The protein below binds the small molecule below.
Small molecule (SMILES): CC(=O)N[C@@H]1[C@@H](O)[C@H](O)[C@@H](CO)O[C@H]1O

Binding-site contacts:
Ligand atom C8 contacts residue ASN165 of chain 1.B at 4.4 Å.
Ligand atom O6 contacts residue ASN165 of chain 1.B at 4.1 Å.
Ligand atom C1 contacts residue ASN165 of chain 1.B at 1.4 Å.
Ligand atom N2 contacts residue ASN165 of chain 1.B at 2.9 Å (h-bond).
Ligand atom O5 contacts residue GLU132 of chain 1.B at 4.0 Å.
Ligand atom C6 contacts residue ASN164 of chain 1.B at 3.9 Å.
Ligand atom C1 contacts residue GLU132 of chain 1.B at 3.3 Å.
Ligand atom C5 contacts residue ASN165 of chain 1.B at 3.7 Å.
Ligand atom O5 contacts residue ASN164 of chain 1.B at 4.0 Å.
Ligand atom O7 contacts residue ASN165 of chain 1.B at 3.2 Å (h-bond).
Ligand atom C2 contacts residue ASN165 of chain 1.B at 2.5 Å.
Ligand atom C7 contacts residue ASN165 of chain 1.B at 3.2 Å.
Ligand atom C3 contacts residue ASN165 of chain 1.B at 3.8 Å.
Ligand atom C4 contacts residue ASN165 of chain 1.B at 4.3 Å.
Ligand atom O6 contacts residue ASN164 of chain 1.B at 3.0 Å (h-bond).
Ligand atom O5 contacts residue ASN165 of chain 1.B at 2.4 Å (h-bond).

Sequence of chain 1.B:
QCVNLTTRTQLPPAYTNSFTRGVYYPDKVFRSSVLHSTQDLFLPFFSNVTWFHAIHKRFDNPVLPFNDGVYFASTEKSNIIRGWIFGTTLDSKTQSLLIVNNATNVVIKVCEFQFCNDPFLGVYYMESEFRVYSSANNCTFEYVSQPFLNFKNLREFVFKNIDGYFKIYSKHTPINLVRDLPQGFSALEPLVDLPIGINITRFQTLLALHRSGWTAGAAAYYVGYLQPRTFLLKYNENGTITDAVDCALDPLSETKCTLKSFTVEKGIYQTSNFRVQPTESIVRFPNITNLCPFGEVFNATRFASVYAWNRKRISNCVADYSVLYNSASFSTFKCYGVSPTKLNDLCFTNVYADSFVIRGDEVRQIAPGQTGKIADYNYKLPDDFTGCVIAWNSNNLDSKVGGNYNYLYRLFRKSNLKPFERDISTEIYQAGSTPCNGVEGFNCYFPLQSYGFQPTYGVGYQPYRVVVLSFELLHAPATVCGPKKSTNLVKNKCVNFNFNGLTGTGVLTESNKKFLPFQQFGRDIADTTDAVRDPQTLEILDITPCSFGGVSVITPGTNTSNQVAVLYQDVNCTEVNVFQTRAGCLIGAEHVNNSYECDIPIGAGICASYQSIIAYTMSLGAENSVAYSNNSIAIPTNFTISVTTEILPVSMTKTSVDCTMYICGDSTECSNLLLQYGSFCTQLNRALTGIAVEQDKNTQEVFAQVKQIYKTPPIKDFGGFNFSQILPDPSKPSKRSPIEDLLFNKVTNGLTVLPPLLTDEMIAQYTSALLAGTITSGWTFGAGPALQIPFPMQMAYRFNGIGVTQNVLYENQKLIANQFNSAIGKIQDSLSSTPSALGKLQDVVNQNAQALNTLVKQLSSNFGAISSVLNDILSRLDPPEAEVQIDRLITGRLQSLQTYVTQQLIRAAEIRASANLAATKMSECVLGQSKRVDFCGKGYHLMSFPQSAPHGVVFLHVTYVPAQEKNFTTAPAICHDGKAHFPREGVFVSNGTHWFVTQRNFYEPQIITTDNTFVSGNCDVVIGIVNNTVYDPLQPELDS